Sequence of chain 59.C:
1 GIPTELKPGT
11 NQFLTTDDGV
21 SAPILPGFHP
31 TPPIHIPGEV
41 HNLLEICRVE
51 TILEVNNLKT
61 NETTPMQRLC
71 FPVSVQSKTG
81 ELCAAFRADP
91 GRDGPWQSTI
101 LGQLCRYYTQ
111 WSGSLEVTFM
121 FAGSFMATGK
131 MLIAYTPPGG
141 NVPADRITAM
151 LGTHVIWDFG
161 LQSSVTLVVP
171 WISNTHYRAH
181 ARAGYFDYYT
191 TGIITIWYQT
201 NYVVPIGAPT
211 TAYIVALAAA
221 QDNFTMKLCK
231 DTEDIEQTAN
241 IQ

Binding-site contacts:
Ligand atom CAM contacts residue TYR155 of chain 58.A at 3.9 Å (hydrophobic).
Ligand atom CAP contacts residue LEU113 of chain 58.A at 3.6 Å (hydrophobic).
Ligand atom CAQ contacts residue LEU113 of chain 58.A at 3.6 Å (hydrophobic).
Ligand atom CAS contacts residue TYR201 of chain 58.A at 3.9 Å (hydrophobic).
Ligand atom CAI contacts residue PHE135 of chain 58.A at 3.5 Å (hydrophobic).
Ligand atom CBA contacts residue ASN228 of chain 58.A at 3.7 Å.
Ligand atom CAJ contacts residue TYR155 of chain 58.A at 3.5 Å (hydrophobic).
Ligand atom NBD contacts residue ASN228 of chain 58.A at 3.7 Å.
Ligand atom CAF contacts residue ASP112 of chain 58.A at 3.9 Å.
Ligand atom CBB contacts residue LEU113 of chain 58.A at 3.7 Å (hydrophobic).
Ligand atom CBA contacts residue TRP203 of chain 58.A at 3.8 Å (hydrophobic).
Ligand atom CAD contacts residue PHE137 of chain 58.A at 3.9 Å (hydrophobic).
Ligand atom OAC contacts residue ASP112 of chain 58.A at 3.8 Å.
Ligand atom OAW contacts residue MET195 of chain 58.A at 3.4 Å.
Ligand atom NAU contacts residue MET114 of chain 58.A at 3.9 Å.
Ligand atom CAX contacts residue ASN228 of chain 58.A at 3.8 Å.
Ligand atom CAG contacts residue ASN228 of chain 58.A at 3.3 Å.
Ligand atom CAG contacts residue TRP203 of chain 58.A at 3.7 Å (hydrophobic).
Ligand atom CAH contacts residue MET114 of chain 58.A at 3.5 Å (hydrophobic).
Ligand atom CAA contacts residue PRO177 of chain 58.A at 3.2 Å (hydrophobic).
Ligand atom CAG contacts residue GLN202 of chain 58.A at 3.5 Å.
Ligand atom CAZ contacts residue ILE111 of chain 58.A at 3.9 Å (hydrophobic).
Ligand atom CAN contacts residue ILE111 of chain 58.A at 3.8 Å (hydrophobic).
Ligand atom CAK contacts residue PHE135 of chain 58.A at 3.3 Å (hydrophobic).
Ligand atom CAF contacts residue MET114 of chain 58.A at 3.1 Å (hydrophobic).
Ligand atom CAN contacts residue PHE135 of chain 58.A at 3.8 Å (hydrophobic).
Ligand atom CAE contacts residue ASN228 of chain 58.A at 3.6 Å.
Ligand atom CAA contacts residue VAL179 of chain 58.A at 3.5 Å (hydrophobic).
Ligand atom CAL contacts residue TYR155 of chain 58.A at 3.4 Å (hydrophobic).
Ligand atom CAR contacts residue TYR201 of chain 58.A at 3.5 Å (hydrophobic).
Ligand atom NAT contacts residue TYR155 of chain 58.A at 3.9 Å.
Ligand atom CAL contacts residue ILE111 of chain 58.A at 3.9 Å (hydrophobic).
Ligand atom CAR contacts residue ASN228 of chain 58.A at 3.7 Å.
Ligand atom OAC contacts residue LEU113 of chain 58.A at 3.4 Å (h-bond).
Ligand atom NBD contacts residue TRP203 of chain 58.A at 3.6 Å.
Ligand atom CAS contacts residue ASN228 of chain 58.A at 3.5 Å.
Ligand atom CAS contacts residue TRP203 of chain 58.A at 3.4 Å (hydrophobic).
Ligand atom CAO contacts residue MET230 of chain 58.A at 3.6 Å (hydrophobic).
Ligand atom NBC contacts residue ASN228 of chain 58.A at 3.7 Å.
Ligand atom CAE contacts residue GLN202 of chain 58.A at 3.6 Å.

Sequence of chain 58.A:
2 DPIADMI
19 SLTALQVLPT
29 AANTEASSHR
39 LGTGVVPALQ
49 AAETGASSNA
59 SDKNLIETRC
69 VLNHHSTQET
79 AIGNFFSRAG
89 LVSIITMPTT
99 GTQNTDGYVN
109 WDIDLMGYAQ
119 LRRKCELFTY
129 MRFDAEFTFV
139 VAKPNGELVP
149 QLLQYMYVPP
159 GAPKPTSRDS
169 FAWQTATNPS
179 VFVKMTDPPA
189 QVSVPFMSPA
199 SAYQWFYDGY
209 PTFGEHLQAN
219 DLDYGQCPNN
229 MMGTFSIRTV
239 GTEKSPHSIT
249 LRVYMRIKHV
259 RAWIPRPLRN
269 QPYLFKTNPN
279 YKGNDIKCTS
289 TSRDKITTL

Sequence of chain 58.C:
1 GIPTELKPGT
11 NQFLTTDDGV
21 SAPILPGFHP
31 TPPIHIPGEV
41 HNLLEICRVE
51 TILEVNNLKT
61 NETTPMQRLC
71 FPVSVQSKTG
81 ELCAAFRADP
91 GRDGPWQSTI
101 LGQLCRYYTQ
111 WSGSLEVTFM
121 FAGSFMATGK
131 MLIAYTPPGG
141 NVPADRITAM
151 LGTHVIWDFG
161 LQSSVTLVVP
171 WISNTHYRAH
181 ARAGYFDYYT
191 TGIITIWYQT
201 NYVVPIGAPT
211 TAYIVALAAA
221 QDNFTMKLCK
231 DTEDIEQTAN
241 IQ

This protein binds this small molecule.
Small molecule (SMILES): CCO/N=C/c1ccc(OCC[C@@H](C)CCN2CCN(c3ccncc3)C2=O)cc1